Binding-site contacts:
Ligand atom C5 contacts residue ILE69 of chain 2.B at 3.5 Å (hydrophobic).
Ligand atom C4 contacts residue FMN1 of chain 2.G at 3.6 Å.
Ligand atom O4 contacts residue FMN1 of chain 2.G at 3.3 Å.
Ligand atom O4 contacts residue HIS164 of chain 2.B at 2.9 Å (h-bond).
Ligand atom O1' contacts residue TYR28 of chain 2.B at 2.5 Å (h-bond).
Ligand atom C1' contacts residue TYR28 of chain 2.B at 3.5 Å (hydrophobic).
Ligand atom C1 contacts residue FMN1 of chain 2.G at 3.7 Å.
Ligand atom C6 contacts residue CYS26 of chain 2.B at 3.9 Å (hydrophobic).
Ligand atom C1' contacts residue FMN1 of chain 2.G at 3.7 Å.
Ligand atom O1' contacts residue CYS26 of chain 2.B at 4.4 Å.
Ligand atom C5 contacts residue FMN1 of chain 2.G at 3.6 Å.
Ligand atom C1 contacts residue TYR169 of chain 2.B at 4.3 Å (hydrophobic).
Ligand atom C5 contacts residue TYR169 of chain 2.B at 3.3 Å (hydrophobic).
Ligand atom C3 contacts residue HIS167 of chain 2.B at 3.3 Å.
Ligand atom C3 contacts residue FMN1 of chain 2.G at 3.5 Å.
Ligand atom C6 contacts residue TYR169 of chain 2.B at 3.7 Å (hydrophobic).
Ligand atom O4 contacts residue TYR169 of chain 2.B at 3.2 Å.
Ligand atom C2 contacts residue TYR169 of chain 2.B at 4.4 Å (hydrophobic).
Ligand atom C5 contacts residue CYS26 of chain 2.B at 4.2 Å (hydrophobic).
Ligand atom O1' contacts residue FMN1 of chain 2.G at 3.7 Å.
Ligand atom C2 contacts residue FMN1 of chain 2.G at 3.7 Å.
Ligand atom C6 contacts residue TYR28 of chain 2.B at 3.5 Å (hydrophobic).
Ligand atom C4 contacts residue HIS167 of chain 2.B at 3.4 Å.
Ligand atom C6 contacts residue FMN1 of chain 2.G at 3.6 Å.
Ligand atom C3 contacts residue TYR169 of chain 2.B at 4.1 Å (hydrophobic).
Ligand atom C1 contacts residue TYR28 of chain 2.B at 3.9 Å (hydrophobic).
Ligand atom C4 contacts residue TYR169 of chain 2.B at 3.5 Å (hydrophobic).
Ligand atom C6 contacts residue ILE69 of chain 2.B at 3.8 Å (hydrophobic).
Ligand atom C4 contacts residue HIS164 of chain 2.B at 4.0 Å.
Ligand atom O4 contacts residue HIS167 of chain 2.B at 2.7 Å (h-bond).

Sequence of chain 2.B:
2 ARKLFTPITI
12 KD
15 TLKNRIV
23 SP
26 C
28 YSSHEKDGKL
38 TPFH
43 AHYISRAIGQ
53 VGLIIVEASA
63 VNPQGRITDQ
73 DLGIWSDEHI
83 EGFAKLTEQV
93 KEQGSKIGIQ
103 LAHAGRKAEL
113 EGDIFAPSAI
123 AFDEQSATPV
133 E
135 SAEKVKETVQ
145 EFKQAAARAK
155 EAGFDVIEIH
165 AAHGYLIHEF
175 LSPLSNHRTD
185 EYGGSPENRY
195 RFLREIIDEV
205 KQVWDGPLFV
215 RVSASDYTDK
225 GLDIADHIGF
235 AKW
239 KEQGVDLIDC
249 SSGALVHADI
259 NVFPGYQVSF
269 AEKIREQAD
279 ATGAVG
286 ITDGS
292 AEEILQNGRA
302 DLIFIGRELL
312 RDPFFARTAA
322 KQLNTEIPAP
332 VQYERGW

A small-molecule ligand and the protein it binds are described below.
Small molecule (SMILES): O=Cc1ccc(O)cc1